Sequence of chain 1.B:
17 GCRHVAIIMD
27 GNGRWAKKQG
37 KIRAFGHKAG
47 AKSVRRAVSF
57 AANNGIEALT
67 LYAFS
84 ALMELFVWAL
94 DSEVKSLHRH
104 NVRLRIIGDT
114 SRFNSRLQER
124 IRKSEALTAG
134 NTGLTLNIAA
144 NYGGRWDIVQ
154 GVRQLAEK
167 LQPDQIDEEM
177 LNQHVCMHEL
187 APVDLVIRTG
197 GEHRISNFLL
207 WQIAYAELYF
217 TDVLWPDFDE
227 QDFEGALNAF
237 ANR

Binding-site contacts:
Ligand atom OAC contacts residue HIS103 of chain 1.B at 3.8 Å.
Ligand atom CAZ contacts residue SER55 of chain 1.B at 3.4 Å.
Ligand atom CAH contacts residue VAL54 of chain 1.B at 3.4 Å (hydrophobic).
Ligand atom CAG contacts residue HIS103 of chain 1.B at 3.6 Å.
Ligand atom CAV contacts residue LEU100 of chain 1.B at 3.4 Å (hydrophobic).
Ligand atom CAO contacts residue ALA47 of chain 1.B at 3.8 Å (hydrophobic).
Ligand atom OAE contacts residue SER55 of chain 1.B at 3.5 Å (h-bond).
Ligand atom CAG contacts residue VAL105 of chain 1.B at 3.3 Å (hydrophobic).
Ligand atom CAL contacts residue HIS103 of chain 1.B at 3.7 Å.
Ligand atom CAY contacts residue SER55 of chain 1.B at 2.9 Å.
Ligand atom CAN contacts residue ALA47 of chain 1.B at 3.5 Å (hydrophobic).
Ligand atom OAF contacts residue ASN59 of chain 1.B at 3.8 Å.
Ligand atom CBD contacts residue ASN59 of chain 1.B at 3.6 Å.
Ligand atom CAR contacts residue VAL50 of chain 1.B at 3.5 Å (hydrophobic).
Ligand atom CBC contacts residue ASN59 of chain 1.B at 2.9 Å.
Ligand atom CBB contacts residue HIS103 of chain 1.B at 3.5 Å.
Ligand atom CBE contacts residue SER55 of chain 1.B at 2.7 Å.
Ligand atom CAK contacts residue SER55 of chain 1.B at 3.6 Å.
Ligand atom CAU contacts residue ARG51 of chain 1.B at 3.6 Å.
Ligand atom NAW contacts residue HIS103 of chain 1.B at 3.3 Å (h-bond).
Ligand atom CAT contacts residue LEU100 of chain 1.B at 3.4 Å (hydrophobic).
Ligand atom CAM contacts residue ASN59 of chain 1.B at 3.6 Å.
Ligand atom NBF contacts residue ASN59 of chain 1.B at 3.5 Å (h-bond).
Ligand atom CAA contacts residue PHE89 of chain 1.B at 2.9 Å (hydrophobic).
Ligand atom CAJ contacts residue ASN59 of chain 1.B at 2.5 Å.
Ligand atom OAC contacts residue ASN59 of chain 1.B at 3.5 Å (h-bond).
Ligand atom OAB contacts residue SER55 of chain 1.B at 3.1 Å (h-bond).
Ligand atom CAK contacts residue ASN59 of chain 1.B at 2.9 Å.
Ligand atom NAW contacts residue SER55 of chain 1.B at 3.1 Å (h-bond).
Ligand atom OAC contacts residue SER55 of chain 1.B at 3.7 Å.
Ligand atom CAH contacts residue LEU100 of chain 1.B at 3.3 Å (hydrophobic).
Ligand atom CAZ contacts residue HIS103 of chain 1.B at 3.4 Å.
Ligand atom OAX contacts residue SER99 of chain 1.B at 3.6 Å.
Ligand atom CAS contacts residue GLU96 of chain 1.B at 3.6 Å.
Ligand atom CBD contacts residue SER55 of chain 1.B at 2.9 Å.
Ligand atom CAQ contacts residue GLU96 of chain 1.B at 3.7 Å.
Ligand atom CAN contacts residue PHE89 of chain 1.B at 3.5 Å (hydrophobic).
Ligand atom CAM contacts residue SER55 of chain 1.B at 3.4 Å.
Ligand atom CAI contacts residue HIS103 of chain 1.B at 3.6 Å.
Ligand atom CAG contacts residue VAL54 of chain 1.B at 3.3 Å (hydrophobic).

This small molecule binds to this protein.
Small molecule (SMILES): CCCCCCCCCCOc1cccc(C(=O)Nc2ccc([N+](=O)[O-])cc2C(=O)O)c1